Binding-site contacts:
Ligand atom CAY contacts residue TYR141 of chain 1.A at 3.3 Å (hydrophobic).
Ligand atom CAB contacts residue LEU152 of chain 1.A at 3.7 Å (hydrophobic).
Ligand atom CAV contacts residue GLU69 of chain 1.A at 3.5 Å.
Ligand atom CAT contacts residue MET73 of chain 1.A at 3.6 Å (hydrophobic).
Ligand atom N1 contacts residue PHE164 of chain 1.A at 3.7 Å.
Ligand atom FBI contacts residue SER162 of chain 1.A at 3.1 Å.
Ligand atom NAD contacts residue MET101 of chain 1.A at 3.0 Å (h-bond).
Ligand atom C6 contacts residue PHE164 of chain 1.A at 3.6 Å (hydrophobic).
Ligand atom C6 contacts residue ALA50 of chain 1.A at 3.6 Å (hydrophobic).
Ligand atom NBH contacts residue PHE164 of chain 1.A at 3.7 Å.
Ligand atom C4 contacts residue PHE164 of chain 1.A at 3.4 Å (hydrophobic).
Ligand atom CAS contacts residue THR98 of chain 1.A at 3.5 Å.
Ligand atom CBE contacts residue VAL33 of chain 1.A at 3.6 Å (hydrophobic).
Ligand atom N1 contacts residue ALA50 of chain 1.A at 3.3 Å.
Ligand atom CBD contacts residue ILE96 of chain 1.A at 3.7 Å (hydrophobic).
Ligand atom FBK contacts residue VAL161 of chain 1.A at 3.5 Å.
Ligand atom NAU contacts residue MET73 of chain 1.A at 3.4 Å (h-bond).
Ligand atom CAZ contacts residue ASP163 of chain 1.A at 3.5 Å.
Ligand atom CAF contacts residue MET101 of chain 1.A at 3.0 Å (hydrophobic).
Ligand atom CAQ contacts residue MET73 of chain 1.A at 3.6 Å (hydrophobic).
Ligand atom NAD contacts residue TYR100 of chain 1.A at 3.3 Å.
Ligand atom CAW contacts residue TYR141 of chain 1.A at 3.4 Å (hydrophobic).
Ligand atom FBK contacts residue ILE81 of chain 1.A at 3.5 Å.
Ligand atom CBA contacts residue GLU69 of chain 1.A at 3.2 Å.
Ligand atom CAE contacts residue TYR100 of chain 1.A at 3.6 Å (hydrophobic).
Ligand atom CBG contacts residue PHE164 of chain 1.A at 3.6 Å (hydrophobic).
Ligand atom CAN contacts residue THR98 of chain 1.A at 3.5 Å.
Ligand atom OBC contacts residue ASP163 of chain 1.A at 2.8 Å (salt-bridge).
Ligand atom NAM contacts residue ALA50 of chain 1.A at 3.6 Å.
Ligand atom CAQ contacts residue GLU69 of chain 1.A at 3.2 Å.
Ligand atom C5 contacts residue PHE164 of chain 1.A at 3.3 Å (hydrophobic).
Ligand atom NAM contacts residue THR98 of chain 1.A at 3.1 Å (h-bond).
Ligand atom CAO contacts residue MET73 of chain 1.A at 3.6 Å (hydrophobic).
Ligand atom NAU contacts residue ASP163 of chain 1.A at 3.4 Å (salt-bridge).
Ligand atom NAU contacts residue GLU69 of chain 1.A at 2.8 Å (salt-bridge).
Ligand atom CAT contacts residue ASP163 of chain 1.A at 3.2 Å.
Ligand atom FBI contacts residue HIS143 of chain 1.A at 3.5 Å.
Ligand atom FBI contacts residue ASP163 of chain 1.A at 3.7 Å.
Ligand atom CAF contacts residue TYR100 of chain 1.A at 3.3 Å (hydrophobic).
Ligand atom OBC contacts residue SER162 of chain 1.A at 3.6 Å.

Sequence of chain 1.A:
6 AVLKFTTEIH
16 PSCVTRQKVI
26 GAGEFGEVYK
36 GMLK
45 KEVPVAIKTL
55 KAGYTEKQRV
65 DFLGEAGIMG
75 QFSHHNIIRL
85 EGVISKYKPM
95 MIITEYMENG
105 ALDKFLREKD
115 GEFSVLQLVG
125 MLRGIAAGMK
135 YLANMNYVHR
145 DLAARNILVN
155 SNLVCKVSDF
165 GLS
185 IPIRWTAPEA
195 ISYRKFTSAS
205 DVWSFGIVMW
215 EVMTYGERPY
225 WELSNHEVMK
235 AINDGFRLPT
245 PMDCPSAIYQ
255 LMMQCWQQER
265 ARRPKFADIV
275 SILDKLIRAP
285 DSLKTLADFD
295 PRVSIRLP

The protein below binds the small molecule below.
Small molecule (SMILES): Cc1ccc(C(=O)Nc2cccc(C(F)(F)F)c2)cc1Nc1nc(-c2cccnc2)nc2ncccc12